Binding-site contacts:
Ligand atom OP1 contacts residue ASP149 of chain 1.A at 2.9 Å (salt-bridge).
Ligand atom C1' contacts residue ARG208 of chain 1.A at 3.5 Å.
Ligand atom OP1 contacts residue GLN210 of chain 1.A at 3.1 Å (h-bond).
Ligand atom O5' contacts residue SER112 of chain 1.A at 3.5 Å (h-bond).
Ligand atom O4' contacts residue ARG208 of chain 1.A at 2.7 Å (salt-bridge).
Ligand atom O5' contacts residue ASN151 of chain 1.A at 3.7 Å.
Ligand atom OP3 contacts residue DC5 of chain 1.G at 2.8 Å (h-bond).
Ligand atom C5' contacts residue ASN151 of chain 1.A at 3.6 Å.
Ligand atom OP1 contacts residue LYS214 of chain 1.A at 3.5 Å.
Ligand atom OP2 contacts residue DC5 of chain 1.G at 3.7 Å.
Ligand atom OP3 contacts residue TYR109 of chain 1.A at 2.9 Å (h-bond).
Ligand atom O2 contacts residue ARG208 of chain 1.A at 3.1 Å (salt-bridge).
Ligand atom C5 contacts residue ASN168 of chain 1.A at 3.4 Å.
Ligand atom O5' contacts residue VAL216 of chain 1.A at 3.6 Å.
Ligand atom C6 contacts residue ASN168 of chain 1.A at 2.9 Å.
Ligand atom OP2 contacts residue SER114 of chain 1.A at 3.3 Å (h-bond).
Ligand atom C4' contacts residue SER114 of chain 1.A at 3.7 Å.
Ligand atom C1' contacts residue SER169 of chain 1.A at 3.6 Å.
Ligand atom C2 contacts residue ARG208 of chain 1.A at 3.5 Å.
Ligand atom OP1 contacts residue ASN151 of chain 1.A at 3.0 Å (h-bond).
Ligand atom O4' contacts residue ASN151 of chain 1.A at 2.8 Å (h-bond).
Ligand atom C2' contacts residue ASN165 of chain 1.A at 3.2 Å.
Ligand atom OP2 contacts residue ASN161 of chain 1.A at 3.7 Å.
Ligand atom OP2 contacts residue ASN165 of chain 1.A at 2.7 Å (h-bond).
Ligand atom O5' contacts residue DC5 of chain 1.G at 2.6 Å (h-bond).
Ligand atom C1' contacts residue ASN151 of chain 1.A at 3.4 Å.
Ligand atom N1 contacts residue ARG208 of chain 1.A at 3.7 Å.
Ligand atom C2' contacts residue ASN168 of chain 1.A at 3.2 Å.
Ligand atom P contacts residue SER114 of chain 1.A at 3.7 Å.
Ligand atom OP1 contacts residue SER114 of chain 1.A at 3.2 Å.
Ligand atom O5' contacts residue TRP204 of chain 1.A at 3.5 Å.
Ligand atom OP3 contacts residue SER112 of chain 1.A at 3.4 Å.
Ligand atom OP2 contacts residue LYS214 of chain 1.A at 3.2 Å.
Ligand atom OP1 contacts residue HIS247 of chain 1.A at 3.8 Å.
Ligand atom OP1 contacts residue TRP218 of chain 1.A at 2.8 Å (h-bond).
Ligand atom P contacts residue DC5 of chain 1.G at 3.1 Å.
Ligand atom O4' contacts residue SER112 of chain 1.A at 3.4 Å (h-bond).
Ligand atom O3' contacts residue SER114 of chain 1.A at 3.7 Å.
Ligand atom C3' contacts residue ASN165 of chain 1.A at 3.6 Å.
Ligand atom O4' contacts residue ARG208 of chain 1.A at 3.6 Å.

A small-molecule ligand and the protein it binds are described below.
Small molecule (SMILES): Cc1cn([C@H]2C[C@H](O[P](=O)(O)OC[C@H]3O[C@@H](n4ccc(N)nc4=O)C[C@@H]3O[P](=O)(O)OC[C@H]3O[C@@H](n4cnc5c(=O)nc(N)[nH]c54)C[C@@H]3O)[C@@H](CO[P](=O)(O)O[C@H]3C[C@H](n4cnc5c(N)ncnc54)O[C@@H]3CO[P](=O)(O)O[C@H]3C[C@H](n4ccc(N)nc4=O)O[C@@H]3CO[P](=O)(O)O[C@H]3CCO[C@@H]3COP(=O)(O)O)O2)c(=O)[nH]c1=O

Sequence of chain 1.A:
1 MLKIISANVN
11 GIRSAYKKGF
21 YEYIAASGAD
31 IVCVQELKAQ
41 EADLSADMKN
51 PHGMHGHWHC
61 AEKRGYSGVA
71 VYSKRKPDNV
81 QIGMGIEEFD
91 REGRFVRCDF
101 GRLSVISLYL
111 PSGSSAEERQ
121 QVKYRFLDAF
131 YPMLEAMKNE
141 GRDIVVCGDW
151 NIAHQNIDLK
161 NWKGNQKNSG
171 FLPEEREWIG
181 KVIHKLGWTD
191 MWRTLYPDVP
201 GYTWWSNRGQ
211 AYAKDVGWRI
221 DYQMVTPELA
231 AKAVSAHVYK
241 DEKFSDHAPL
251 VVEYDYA